Binding-site contacts:
Ligand atom C8 contacts residue PRO307 of chain 1.B at 4.0 Å (hydrophobic).
Ligand atom C5 contacts residue ASN199 of chain 1.B at 3.7 Å.
Ligand atom O6 contacts residue TYR306 of chain 1.B at 4.0 Å.
Ligand atom O6 contacts residue LYS249 of chain 1.B at 4.3 Å.
Ligand atom C6 contacts residue TYR306 of chain 1.B at 3.7 Å (hydrophobic).
Ligand atom O7 contacts residue ASN199 of chain 1.B at 3.1 Å (h-bond).
Ligand atom C5 contacts residue ASN305 of chain 1.B at 4.1 Å.
Ligand atom O6 contacts residue ASN246 of chain 1.B at 2.3 Å (h-bond).
Ligand atom C2 contacts residue ASN199 of chain 1.B at 2.4 Å.
Ligand atom C5 contacts residue ASN246 of chain 1.B at 4.1 Å.
Ligand atom C3 contacts residue LYS249 of chain 1.B at 4.3 Å.
Ligand atom C5 contacts residue PRO245 of chain 1.B at 4.0 Å (hydrophobic).
Ligand atom C8 contacts residue LYS249 of chain 1.B at 4.0 Å.
Ligand atom O5 contacts residue TYR306 of chain 1.B at 3.8 Å.
Ligand atom C5 contacts residue PRO307 of chain 1.B at 4.2 Å (hydrophobic).
Ligand atom C1 contacts residue ASN246 of chain 1.B at 3.9 Å.
Ligand atom C6 contacts residue ASN246 of chain 1.B at 3.3 Å.
Ligand atom N2 contacts residue ASN199 of chain 1.B at 2.9 Å (h-bond).
Ligand atom O7 contacts residue ASN246 of chain 1.B at 3.7 Å.
Ligand atom C5 contacts residue TYR306 of chain 1.B at 4.0 Å (hydrophobic).
Ligand atom C4 contacts residue ASN246 of chain 1.B at 4.2 Å.
Ligand atom C2 contacts residue ASN246 of chain 1.B at 4.2 Å.
Ligand atom O5 contacts residue ASN246 of chain 1.B at 4.0 Å.
Ligand atom C4 contacts residue ASN199 of chain 1.B at 4.2 Å.
Ligand atom C6 contacts residue PRO245 of chain 1.B at 3.4 Å (hydrophobic).
Ligand atom O7 contacts residue LYS250 of chain 1.B at 4.0 Å.
Ligand atom O7 contacts residue LEU310 of chain 1.B at 4.1 Å.
Ligand atom O5 contacts residue ASN305 of chain 1.B at 4.3 Å.
Ligand atom C1 contacts residue ASN199 of chain 1.B at 1.4 Å.
Ligand atom C1 contacts residue ASN305 of chain 1.B at 3.8 Å.
Ligand atom O5 contacts residue ASN199 of chain 1.B at 2.4 Å (h-bond).
Ligand atom N2 contacts residue LYS249 of chain 1.B at 3.8 Å.
Ligand atom O3 contacts residue LYS249 of chain 1.B at 3.4 Å.
Ligand atom C3 contacts residue ASN199 of chain 1.B at 3.8 Å.
Ligand atom N2 contacts residue ASN305 of chain 1.B at 4.3 Å.
Ligand atom O3 contacts residue ASN246 of chain 1.B at 4.0 Å.
Ligand atom C7 contacts residue ASN199 of chain 1.B at 3.2 Å.
Ligand atom C8 contacts residue LEU310 of chain 1.B at 3.7 Å (hydrophobic).
Ligand atom C3 contacts residue ASN305 of chain 1.B at 4.3 Å.
Ligand atom C7 contacts residue LYS249 of chain 1.B at 4.1 Å.

Sequence of chain 1.B:
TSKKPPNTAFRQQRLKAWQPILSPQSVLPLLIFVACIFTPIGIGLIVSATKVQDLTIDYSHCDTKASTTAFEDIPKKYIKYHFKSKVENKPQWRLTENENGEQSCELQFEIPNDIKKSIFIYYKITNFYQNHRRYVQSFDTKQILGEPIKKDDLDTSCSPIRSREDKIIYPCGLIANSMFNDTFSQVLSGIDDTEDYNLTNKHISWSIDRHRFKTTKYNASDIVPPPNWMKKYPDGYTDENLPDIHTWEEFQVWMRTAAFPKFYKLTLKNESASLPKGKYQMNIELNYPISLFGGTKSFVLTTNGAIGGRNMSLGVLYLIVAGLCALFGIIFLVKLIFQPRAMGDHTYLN

This protein binds this small molecule.
Small molecule (SMILES): CC(=O)N[C@H]1[C@H](O[C@H]2[C@H](O)[C@@H](NC(C)=O)CO[C@@H]2CO)O[C@H](CO)[C@@H](O[C@@H]2O[C@H](CO)[C@@H](O)[C@H](O[C@@H]3O[C@H](CO)[C@@H](O)[C@H](O)[C@@H]3O)[C@@H]2O)[C@@H]1O